Binding-site contacts:
Ligand atom C8 contacts residue ASN57 of chain 1.B at 4.5 Å.
Ligand atom C7 contacts residue ASN57 of chain 1.B at 3.4 Å.
Ligand atom O5 contacts residue SER59 of chain 1.B at 4.2 Å.
Ligand atom C1 contacts residue LEU60 of chain 1.B at 4.2 Å (hydrophobic).
Ligand atom C1 contacts residue ASN57 of chain 1.B at 1.4 Å.
Ligand atom C4 contacts residue ASN57 of chain 1.B at 4.2 Å.
Ligand atom N2 contacts residue SER59 of chain 1.B at 4.4 Å.
Ligand atom O5 contacts residue ASN57 of chain 1.B at 2.3 Å (h-bond).
Ligand atom O5 contacts residue LEU60 of chain 1.B at 3.7 Å.
Ligand atom N2 contacts residue ASN57 of chain 1.B at 2.9 Å (h-bond).
Ligand atom C2 contacts residue ASN57 of chain 1.B at 2.5 Å.
Ligand atom C2 contacts residue SER59 of chain 1.B at 4.4 Å.
Ligand atom O7 contacts residue ASN57 of chain 1.B at 3.4 Å (h-bond).
Ligand atom C3 contacts residue ASN57 of chain 1.B at 3.8 Å.
Ligand atom C5 contacts residue ASN57 of chain 1.B at 3.7 Å.
Ligand atom C1 contacts residue SER59 of chain 1.B at 3.4 Å.
Ligand atom C5 contacts residue LEU60 of chain 1.B at 4.4 Å (hydrophobic).

Sequence of chain 1.B:
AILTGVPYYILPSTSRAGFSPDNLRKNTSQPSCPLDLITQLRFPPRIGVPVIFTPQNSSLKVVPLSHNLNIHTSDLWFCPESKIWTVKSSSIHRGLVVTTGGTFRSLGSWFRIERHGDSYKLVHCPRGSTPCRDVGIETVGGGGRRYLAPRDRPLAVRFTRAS

A protein and the small-molecule ligand that binds it are described below.
Small molecule (SMILES): CC(=O)N[C@@H]1[C@@H](O)[C@H](O)[C@@H](CO)O[C@H]1O